Sequence of chain 1.B:
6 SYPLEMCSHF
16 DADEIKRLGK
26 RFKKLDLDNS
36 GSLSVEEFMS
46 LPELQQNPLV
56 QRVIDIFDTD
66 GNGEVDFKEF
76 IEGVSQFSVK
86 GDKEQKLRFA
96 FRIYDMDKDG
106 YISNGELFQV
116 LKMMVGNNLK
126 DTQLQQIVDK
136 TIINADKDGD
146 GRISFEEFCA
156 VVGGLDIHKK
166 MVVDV

Sequence of chain 1.A:
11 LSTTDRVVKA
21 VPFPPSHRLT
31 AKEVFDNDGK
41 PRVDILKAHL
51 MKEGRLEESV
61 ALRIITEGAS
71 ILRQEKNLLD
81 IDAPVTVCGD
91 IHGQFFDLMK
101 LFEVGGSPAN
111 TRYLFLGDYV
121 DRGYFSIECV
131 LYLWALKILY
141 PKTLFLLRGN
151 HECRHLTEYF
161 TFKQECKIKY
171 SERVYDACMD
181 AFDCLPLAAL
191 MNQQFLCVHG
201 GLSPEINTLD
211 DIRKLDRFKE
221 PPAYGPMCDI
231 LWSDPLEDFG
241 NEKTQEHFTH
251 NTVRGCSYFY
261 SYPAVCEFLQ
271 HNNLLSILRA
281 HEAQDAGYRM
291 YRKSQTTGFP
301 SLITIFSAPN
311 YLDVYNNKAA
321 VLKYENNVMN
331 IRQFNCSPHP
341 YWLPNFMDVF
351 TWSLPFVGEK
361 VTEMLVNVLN

This protein binds this small molecule.
Small molecule (SMILES): CC(C)C[C@H](NC(=O)[C@H](Cc1ccc(O)cc1)NC(=O)[C@H](CCC(N)=O)NC(=O)[C@H](C)N)C(=O)N[C@@H](C)C(=O)N[C@H](C(=O)N1CCC[C@H]1C=O)C(C)C

Binding-site contacts:
Ligand atom CD2 contacts residue TRP352 of chain 1.A at 3.5 Å (hydrophobic).
Ligand atom CB contacts residue ASN123 of chain 1.B at 3.7 Å.
Ligand atom CA contacts residue MET119 of chain 1.B at 3.3 Å (hydrophobic).
Ligand atom CE1 contacts residue MET118 of chain 1.B at 3.8 Å (hydrophobic).
Ligand atom CA contacts residue MET119 of chain 1.B at 3.4 Å (hydrophobic).
Ligand atom CA contacts residue TRP352 of chain 1.A at 3.9 Å (hydrophobic).
Ligand atom CB contacts residue MET119 of chain 1.B at 3.3 Å (hydrophobic).
Ligand atom C contacts residue MET119 of chain 1.B at 3.3 Å (hydrophobic).
Ligand atom CG contacts residue VAL120 of chain 1.B at 3.9 Å (hydrophobic).
Ligand atom CG2 contacts residue LEU124 of chain 1.B at 3.7 Å (hydrophobic).
Ligand atom CD1 contacts residue TRP352 of chain 1.A at 3.7 Å (hydrophobic).
Ligand atom CG contacts residue TRP352 of chain 1.A at 3.6 Å (hydrophobic).
Ligand atom CG contacts residue GLN51 of chain 1.B at 3.2 Å.
Ligand atom CB contacts residue VAL120 of chain 1.B at 3.5 Å (hydrophobic).
Ligand atom OE1 contacts residue GLN51 of chain 1.B at 2.9 Å (h-bond).
Ligand atom C contacts residue ASN123 of chain 1.B at 3.5 Å.
Ligand atom O contacts residue ASN123 of chain 1.B at 2.8 Å (h-bond).
Ligand atom CB contacts residue MET119 of chain 1.B at 3.2 Å (hydrophobic).
Ligand atom CD contacts residue TRP352 of chain 1.A at 3.4 Å (hydrophobic).
Ligand atom CD1 contacts residue MET119 of chain 1.B at 3.7 Å (hydrophobic).
Ligand atom O contacts residue LYS360 of chain 1.A at 3.6 Å.
Ligand atom N contacts residue PHE356 of chain 1.A at 3.6 Å.
Ligand atom N contacts residue MET119 of chain 1.B at 2.5 Å (h-bond).
Ligand atom O contacts residue TRP352 of chain 1.A at 3.0 Å (h-bond).
Ligand atom CD1 contacts residue PHE356 of chain 1.A at 3.7 Å (hydrophobic).
Ligand atom O contacts residue PHE356 of chain 1.A at 3.4 Å.
Ligand atom CD1 contacts residue MET118 of chain 1.B at 3.6 Å (hydrophobic).
Ligand atom N contacts residue TRP352 of chain 1.A at 3.9 Å.
Ligand atom CG2 contacts residue ASN123 of chain 1.B at 3.9 Å.
Ligand atom CD2 contacts residue SER353 of chain 1.A at 3.8 Å.
Ligand atom CG1 contacts residue TYR341 of chain 1.A at 3.5 Å (hydrophobic).
Ligand atom C contacts residue PHE356 of chain 1.A at 3.7 Å (hydrophobic).
Ligand atom O contacts residue PRO53 of chain 1.B at 3.9 Å.
Ligand atom CG2 contacts residue TRP352 of chain 1.A at 3.9 Å (hydrophobic).
Ligand atom O contacts residue LYS360 of chain 1.A at 3.5 Å (salt-bridge).
Ligand atom C contacts residue TRP352 of chain 1.A at 3.8 Å (hydrophobic).
Ligand atom CD contacts residue GLN51 of chain 1.B at 3.7 Å.
Ligand atom C contacts residue PRO344 of chain 1.A at 3.8 Å (hydrophobic).
Ligand atom O contacts residue PHE356 of chain 1.A at 3.9 Å.
Ligand atom CA contacts residue PHE356 of chain 1.A at 3.8 Å (hydrophobic).